Sequence of chain 1.E:
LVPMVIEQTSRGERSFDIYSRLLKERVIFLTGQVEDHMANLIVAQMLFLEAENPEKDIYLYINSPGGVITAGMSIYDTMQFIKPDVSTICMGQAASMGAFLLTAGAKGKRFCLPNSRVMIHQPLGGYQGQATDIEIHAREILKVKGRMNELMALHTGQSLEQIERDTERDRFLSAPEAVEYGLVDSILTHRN

This protein binds this small molecule.
Small molecule (SMILES): CC[C@H](C)[C@H](NC(=O)CN)C(=O)NCC(=O)N[C@@H](Cc1ccccc1)C(=O)NCC(=O)N[C@@H](C)C(=O)N[C@H](C(=O)N[C@H](C(=O)N[C@@H](C)C=O)C(C)C)[C@@H](C)O

Binding-site contacts:
Ligand atom CD1 contacts residue GLU25 of chain 1.F at 3.6 Å.
Ligand atom CZ contacts residue LEU47 of chain 1.E at 3.9 Å (hydrophobic).
Ligand atom CA contacts residue TYR59 of chain 1.F at 4.0 Å (hydrophobic).
Ligand atom CD1 contacts residue ARG21 of chain 1.F at 3.6 Å.
Ligand atom CE2 contacts residue LEU47 of chain 1.E at 3.9 Å (hydrophobic).
Ligand atom C contacts residue ARG191 of chain 1.F at 4.0 Å.
Ligand atom CZ contacts residue THR78 of chain 1.E at 3.8 Å.
Ligand atom CA contacts residue ALA51 of chain 1.E at 4.0 Å (hydrophobic).
Ligand atom CA contacts residue ARG191 of chain 1.F at 3.9 Å.
Ligand atom CD1 contacts residue PHE81 of chain 1.E at 3.5 Å (hydrophobic).
Ligand atom CB contacts residue ILE89 of chain 1.F at 3.7 Å (hydrophobic).
Ligand atom CE1 contacts residue PHE81 of chain 1.E at 3.7 Å (hydrophobic).
Ligand atom O contacts residue ARG191 of chain 1.F at 3.0 Å (salt-bridge).
Ligand atom CG1 contacts residue GLU25 of chain 1.F at 3.9 Å.
Ligand atom CE2 contacts residue TYR61 of chain 1.F at 4.0 Å (hydrophobic).
Ligand atom O contacts residue PHE81 of chain 1.E at 3.9 Å.
Ligand atom CA contacts residue ARG191 of chain 1.F at 4.0 Å.
Ligand atom CG1 contacts residue ALA51 of chain 1.E at 3.8 Å (hydrophobic).
Ligand atom CG1 contacts residue ALA51 of chain 1.E at 3.8 Å (hydrophobic).
Ligand atom O contacts residue ARG191 of chain 1.F at 3.0 Å (salt-bridge).
Ligand atom O contacts residue LEU47 of chain 1.E at 3.8 Å.
Ligand atom C contacts residue TYR61 of chain 1.F at 3.3 Å (hydrophobic).
Ligand atom CG2 contacts residue ARG191 of chain 1.F at 4.0 Å.
Ligand atom CA contacts residue GLU25 of chain 1.F at 3.7 Å.
Ligand atom O contacts residue ALA51 of chain 1.E at 3.9 Å.
Ligand atom O contacts residue LYS83 of chain 1.E at 3.4 Å (salt-bridge).
Ligand atom CE2 contacts residue MET91 of chain 1.F at 3.6 Å (hydrophobic).
Ligand atom CG2 contacts residue LEU47 of chain 1.E at 3.5 Å (hydrophobic).
Ligand atom CB contacts residue LEU188 of chain 1.F at 3.9 Å (hydrophobic).
Ligand atom CD2 contacts residue TYR61 of chain 1.F at 3.6 Å (hydrophobic).
Ligand atom O contacts residue ARG191 of chain 1.F at 3.4 Å (salt-bridge).
Ligand atom CG2 contacts residue PHE48 of chain 1.E at 3.8 Å (hydrophobic).
Ligand atom CA contacts residue TYR61 of chain 1.F at 3.8 Å (hydrophobic).
Ligand atom C contacts residue ARG191 of chain 1.F at 4.0 Å.
Ligand atom CA contacts residue TYR61 of chain 1.F at 3.0 Å (hydrophobic).
Ligand atom N contacts residue TYR61 of chain 1.F at 2.6 Å (h-bond).
Ligand atom C contacts residue PRO54 of chain 1.E at 3.8 Å (hydrophobic).
Ligand atom CZ contacts residue LEU113 of chain 1.F at 4.0 Å (hydrophobic).
Ligand atom CG2 contacts residue LEU22 of chain 1.F at 4.0 Å (hydrophobic).
Ligand atom CB contacts residue TYR61 of chain 1.F at 3.8 Å (hydrophobic).

Sequence of chain 1.F:
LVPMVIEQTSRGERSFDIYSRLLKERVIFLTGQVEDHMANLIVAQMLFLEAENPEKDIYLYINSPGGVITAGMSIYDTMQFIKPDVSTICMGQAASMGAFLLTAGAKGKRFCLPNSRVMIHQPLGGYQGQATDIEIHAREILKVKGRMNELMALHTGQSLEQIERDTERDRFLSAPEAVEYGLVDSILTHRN